Binding-site contacts:
Ligand atom C8 contacts residue HIS449 of chain 1.A at 3.6 Å.
Ligand atom C2 contacts residue HIS449 of chain 1.A at 4.5 Å.
Ligand atom O7 contacts residue ASN440 of chain 1.A at 4.4 Å.
Ligand atom C5 contacts residue ASN440 of chain 1.A at 3.7 Å.
Ligand atom C1 contacts residue ASN440 of chain 1.A at 1.4 Å.
Ligand atom C4 contacts residue ASN440 of chain 1.A at 4.2 Å.
Ligand atom C1 contacts residue ASP441 of chain 1.A at 4.1 Å.
Ligand atom C7 contacts residue HIS449 of chain 1.A at 3.2 Å.
Ligand atom C6 contacts residue ASP441 of chain 1.A at 3.8 Å.
Ligand atom C2 contacts residue ASN440 of chain 1.A at 2.5 Å.
Ligand atom C3 contacts residue ASN440 of chain 1.A at 3.8 Å.
Ligand atom N2 contacts residue HIS449 of chain 1.A at 3.5 Å.
Ligand atom N2 contacts residue ASN440 of chain 1.A at 2.9 Å (h-bond).
Ligand atom O5 contacts residue ASN440 of chain 1.A at 2.4 Å (h-bond).
Ligand atom O7 contacts residue HIS449 of chain 1.A at 3.2 Å (h-bond).
Ligand atom O5 contacts residue ASP441 of chain 1.A at 3.1 Å (salt-bridge).
Ligand atom C5 contacts residue ASP441 of chain 1.A at 4.0 Å.
Ligand atom C7 contacts residue ASN440 of chain 1.A at 4.0 Å.

This small molecule binds to this protein.
Small molecule (SMILES): CC(=O)N[C@@H]1[C@@H](O)[C@H](O)[C@@H](CO)O[C@H]1O

Sequence of chain 1.A:
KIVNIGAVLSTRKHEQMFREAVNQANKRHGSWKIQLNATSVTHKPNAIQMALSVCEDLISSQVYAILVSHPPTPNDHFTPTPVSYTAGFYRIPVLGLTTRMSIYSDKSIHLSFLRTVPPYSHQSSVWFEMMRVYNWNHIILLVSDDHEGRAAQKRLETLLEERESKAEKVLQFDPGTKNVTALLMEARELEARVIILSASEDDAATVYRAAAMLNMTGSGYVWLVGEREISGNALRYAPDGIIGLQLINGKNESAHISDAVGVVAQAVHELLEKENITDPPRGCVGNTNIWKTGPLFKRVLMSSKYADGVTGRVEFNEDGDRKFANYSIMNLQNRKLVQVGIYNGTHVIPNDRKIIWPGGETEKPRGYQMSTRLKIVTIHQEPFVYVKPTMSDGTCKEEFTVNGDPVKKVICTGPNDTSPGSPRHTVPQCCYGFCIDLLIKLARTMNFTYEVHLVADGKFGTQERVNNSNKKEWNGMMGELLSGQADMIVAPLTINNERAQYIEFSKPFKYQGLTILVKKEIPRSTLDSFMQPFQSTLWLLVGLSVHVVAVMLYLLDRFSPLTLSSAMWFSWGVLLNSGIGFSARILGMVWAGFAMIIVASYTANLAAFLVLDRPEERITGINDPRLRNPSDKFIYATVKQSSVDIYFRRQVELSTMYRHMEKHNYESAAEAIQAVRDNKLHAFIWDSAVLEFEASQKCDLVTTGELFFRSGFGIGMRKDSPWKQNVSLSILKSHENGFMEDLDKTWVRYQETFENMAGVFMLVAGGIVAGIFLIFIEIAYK